This protein binds this small molecule.
Small molecule (SMILES): O=C(NC1CCCCC1)[C@H](C1CCCCC1)n1c(-c2ccc(Cl)cc2)nc2ccccc21

Binding-site contacts:
Ligand atom C26 contacts residue ILE113 of chain 1.C at 3.8 Å (hydrophobic).
Ligand atom C29 contacts residue ILE30 of chain 1.C at 3.3 Å (hydrophobic).
Ligand atom C24 contacts residue ILE96 of chain 1.C at 3.8 Å (hydrophobic).
Ligand atom C25 contacts residue ILE34 of chain 1.C at 3.9 Å (hydrophobic).
Ligand atom C7 contacts residue TYR130 of chain 1.C at 3.8 Å (hydrophobic).
Ligand atom C32 contacts residue ARG92 of chain 1.C at 3.7 Å.
Ligand atom C24 contacts residue ILE30 of chain 1.C at 3.9 Å (hydrophobic).
Ligand atom C16 contacts residue PHE90 of chain 1.C at 3.8 Å (hydrophobic).
Ligand atom C27 contacts residue ASN44 of chain 1.C at 3.6 Å.
Ligand atom C19 contacts residue ILE34 of chain 1.C at 3.8 Å (hydrophobic).
Ligand atom C12 contacts residue SER93 of chain 1.C at 3.8 Å.
Ligand atom C30 contacts residue HIS55 of chain 1.C at 3.6 Å.
Ligand atom N3 contacts residue TYR130 of chain 1.C at 2.8 Å (h-bond).
Ligand atom C1 contacts residue SER93 of chain 1.C at 3.8 Å.
Ligand atom C23 contacts residue SER93 of chain 1.C at 3.6 Å.
Ligand atom C15 contacts residue MET51 of chain 1.C at 3.9 Å (hydrophobic).
Ligand atom C5 contacts residue LEU48 of chain 1.C at 4.0 Å (hydrophobic).
Ligand atom C9 contacts residue TYR130 of chain 1.C at 3.9 Å (hydrophobic).
Ligand atom C7 contacts residue ILE113 of chain 1.C at 3.9 Å (hydrophobic).
Ligand atom C23 contacts residue MET89 of chain 1.C at 3.4 Å (hydrophobic).
Ligand atom N8 contacts residue SER93 of chain 1.C at 3.6 Å (h-bond).
Ligand atom C20 contacts residue TYR130 of chain 1.C at 3.9 Å (hydrophobic).
Ligand atom C12 contacts residue LEU48 of chain 1.C at 3.9 Å (hydrophobic).
Ligand atom C20 contacts residue ILE113 of chain 1.C at 3.7 Å (hydrophobic).
Ligand atom C15 contacts residue SER93 of chain 1.C at 3.8 Å.
Ligand atom C29 contacts residue ILE96 of chain 1.C at 3.6 Å (hydrophobic).
Ligand atom N3 contacts residue SER93 of chain 1.C at 3.5 Å.
Ligand atom CL18 contacts residue MET211 of chain 1.C at 3.9 Å.
Ligand atom C31 contacts residue SER116 of chain 1.C at 3.8 Å.
Ligand atom C30 contacts residue MET51 of chain 1.C at 3.9 Å (hydrophobic).
Ligand atom C24 contacts residue SER93 of chain 1.C at 3.8 Å.
Ligand atom O10 contacts residue MET51 of chain 1.C at 3.5 Å.
Ligand atom C17 contacts residue MET126 of chain 1.C at 3.9 Å (hydrophobic).
Ligand atom C1 contacts residue TYR130 of chain 1.C at 3.7 Å (hydrophobic).
Ligand atom C22 contacts residue LEU48 of chain 1.C at 3.9 Å (hydrophobic).
Ligand atom C7 contacts residue SER93 of chain 1.C at 3.7 Å.
Ligand atom C20 contacts residue SER93 of chain 1.C at 3.5 Å.
Ligand atom C25 contacts residue ILE96 of chain 1.C at 3.9 Å (hydrophobic).
Ligand atom C16 contacts residue LEU48 of chain 1.C at 3.7 Å (hydrophobic).
Ligand atom C26 contacts residue SER93 of chain 1.C at 3.8 Å.

Sequence of chain 1.C:
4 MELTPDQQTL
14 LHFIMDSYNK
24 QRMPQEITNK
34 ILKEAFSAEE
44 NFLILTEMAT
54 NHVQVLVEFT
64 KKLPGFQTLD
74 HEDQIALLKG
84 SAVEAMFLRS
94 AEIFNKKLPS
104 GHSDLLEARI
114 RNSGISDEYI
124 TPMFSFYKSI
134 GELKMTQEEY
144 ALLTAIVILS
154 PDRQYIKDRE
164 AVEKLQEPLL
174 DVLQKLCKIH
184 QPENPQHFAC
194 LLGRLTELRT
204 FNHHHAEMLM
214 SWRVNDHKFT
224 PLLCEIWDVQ